Sequence of chain 3.B:
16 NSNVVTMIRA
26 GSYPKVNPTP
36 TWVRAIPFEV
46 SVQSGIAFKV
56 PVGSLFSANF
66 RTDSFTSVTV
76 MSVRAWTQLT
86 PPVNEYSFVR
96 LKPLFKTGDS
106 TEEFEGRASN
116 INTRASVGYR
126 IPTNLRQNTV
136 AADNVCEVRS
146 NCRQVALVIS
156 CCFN

Binding-site contacts:
Ligand atom OP1 contacts residue ILE23 of chain 3.B at 3.6 Å.
Ligand atom C1' contacts residue ARG125 of chain 2.B at 4.3 Å.
Ligand atom O2 contacts residue ASN16 of chain 3.B at 2.6 Å (h-bond).
Ligand atom C5' contacts residue MET76 of chain 2.B at 4.2 Å (hydrophobic).
Ligand atom N1 contacts residue ASN16 of chain 3.B at 4.4 Å.
Ligand atom O5' contacts residue ARG125 of chain 2.B at 3.2 Å (salt-bridge).
Ligand atom C2 contacts residue ARG125 of chain 2.B at 3.9 Å.
Ligand atom O3' contacts residue ARG125 of chain 2.B at 4.2 Å.
Ligand atom OP2 contacts residue ARG131 of chain 2.B at 3.8 Å.
Ligand atom O5' contacts residue ARG131 of chain 2.B at 2.9 Å (salt-bridge).
Ligand atom C5' contacts residue ARG131 of chain 2.B at 3.4 Å.
Ligand atom O4 contacts residue SER17 of chain 3.B at 3.2 Å.
Ligand atom N1 contacts residue ARG125 of chain 2.B at 3.8 Å.
Ligand atom C2 contacts residue ASN16 of chain 3.B at 3.1 Å.
Ligand atom C4' contacts residue ARG125 of chain 2.B at 4.4 Å.
Ligand atom P contacts residue ILE23 of chain 3.B at 4.2 Å.
Ligand atom O4 contacts residue ARG125 of chain 2.B at 3.9 Å.
Ligand atom O4 contacts residue ASN16 of chain 3.B at 4.4 Å.
Ligand atom OP3 contacts residue SER77 of chain 2.B at 4.3 Å.
Ligand atom N3 contacts residue ARG125 of chain 2.B at 3.7 Å.
Ligand atom OP1 contacts residue ARG125 of chain 2.B at 3.0 Å (salt-bridge).
Ligand atom C6 contacts residue ARG125 of chain 2.B at 3.6 Å.
Ligand atom C4 contacts residue SER17 of chain 3.B at 4.1 Å.
Ligand atom O2 contacts residue ARG125 of chain 2.B at 4.1 Å.
Ligand atom OP2 contacts residue ILE23 of chain 3.B at 4.1 Å.
Ligand atom OP2 contacts residue SER77 of chain 2.B at 3.9 Å.
Ligand atom N3 contacts residue SER17 of chain 3.B at 4.3 Å.
Ligand atom OP3 contacts residue ILE23 of chain 3.B at 4.3 Å.
Ligand atom P contacts residue ARG125 of chain 2.B at 3.9 Å.
Ligand atom C5' contacts residue ARG125 of chain 2.B at 4.3 Å.
Ligand atom O4 contacts residue THR21 of chain 3.B at 4.1 Å.
Ligand atom OP3 contacts residue ARG125 of chain 2.B at 2.7 Å.
Ligand atom OP1 contacts residue ARG131 of chain 2.B at 3.4 Å (salt-bridge).
Ligand atom C4 contacts residue ASN16 of chain 3.B at 4.0 Å.
Ligand atom C3' contacts residue ARG125 of chain 2.B at 3.4 Å.
Ligand atom C5 contacts residue ARG125 of chain 2.B at 3.6 Å.
Ligand atom P contacts residue ARG131 of chain 2.B at 3.6 Å.
Ligand atom C2' contacts residue ARG125 of chain 2.B at 3.8 Å.
Ligand atom C4 contacts residue ARG125 of chain 2.B at 3.6 Å.
Ligand atom N3 contacts residue ASN16 of chain 3.B at 2.8 Å (h-bond).

A small-molecule ligand and the protein it binds are described below.
Small molecule (SMILES): CO[P](=O)(O)O[C@H]1[C@@H](O)[C@H](n2ccc(=O)[nH]c2=O)O[C@@H]1COP(=O)(O)O

Sequence of chain 2.B:
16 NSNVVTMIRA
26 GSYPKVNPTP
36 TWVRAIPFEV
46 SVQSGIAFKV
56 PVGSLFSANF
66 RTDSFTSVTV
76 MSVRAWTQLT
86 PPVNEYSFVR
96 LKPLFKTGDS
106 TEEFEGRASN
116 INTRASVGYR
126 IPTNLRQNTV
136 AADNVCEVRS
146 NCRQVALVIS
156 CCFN